A protein and the small-molecule ligand that binds it are described below.
Small molecule (SMILES): O=C(O)CCC(=O)C(=O)O

Sequence of chain 1.B:
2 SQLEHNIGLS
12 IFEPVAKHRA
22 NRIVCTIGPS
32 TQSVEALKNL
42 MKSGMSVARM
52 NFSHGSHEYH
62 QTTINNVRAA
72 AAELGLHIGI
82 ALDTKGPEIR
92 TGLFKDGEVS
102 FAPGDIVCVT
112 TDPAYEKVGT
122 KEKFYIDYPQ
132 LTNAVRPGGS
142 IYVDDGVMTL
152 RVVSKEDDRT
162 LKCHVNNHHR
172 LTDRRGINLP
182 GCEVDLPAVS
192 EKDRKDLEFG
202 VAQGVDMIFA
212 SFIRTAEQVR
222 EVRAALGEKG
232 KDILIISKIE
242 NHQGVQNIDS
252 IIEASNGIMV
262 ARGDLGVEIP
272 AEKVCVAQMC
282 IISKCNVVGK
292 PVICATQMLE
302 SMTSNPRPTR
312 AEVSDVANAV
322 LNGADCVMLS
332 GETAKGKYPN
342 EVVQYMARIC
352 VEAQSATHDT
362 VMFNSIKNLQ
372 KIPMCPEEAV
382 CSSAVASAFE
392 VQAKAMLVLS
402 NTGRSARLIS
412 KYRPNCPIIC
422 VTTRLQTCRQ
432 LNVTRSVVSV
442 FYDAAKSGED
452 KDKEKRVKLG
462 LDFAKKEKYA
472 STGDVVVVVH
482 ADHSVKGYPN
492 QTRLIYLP

Binding-site contacts:
Ligand atom C2 contacts residue MG1 of chain 1.I at 2.8 Å.
Ligand atom C1 contacts residue GLY264 of chain 1.B at 3.7 Å.
Ligand atom C4 contacts residue MET329 of chain 1.B at 3.6 Å (hydrophobic).
Ligand atom C4 contacts residue ARG50 of chain 1.B at 3.2 Å.
Ligand atom C4 contacts residue THR297 of chain 1.B at 3.9 Å.
Ligand atom C3 contacts residue MET329 of chain 1.B at 4.0 Å (hydrophobic).
Ligand atom O2 contacts residue GLU241 of chain 1.B at 3.1 Å (salt-bridge).
Ligand atom C2 contacts residue THR297 of chain 1.B at 4.0 Å.
Ligand atom C1 contacts residue THR297 of chain 1.B at 3.6 Å.
Ligand atom C5 contacts residue SER331 of chain 1.B at 3.6 Å.
Ligand atom O2 contacts residue ASP265 of chain 1.B at 2.6 Å (salt-bridge).
Ligand atom O5 contacts residue LYS239 of chain 1.B at 2.9 Å (salt-bridge).
Ligand atom C1 contacts residue ALA262 of chain 1.B at 3.6 Å (hydrophobic).
Ligand atom C1 contacts residue MG1 of chain 1.I at 2.8 Å.
Ligand atom C1 contacts residue ASP265 of chain 1.B at 3.6 Å.
Ligand atom C4 contacts residue SER331 of chain 1.B at 3.9 Å.
Ligand atom O2 contacts residue ALA262 of chain 1.B at 3.8 Å.
Ligand atom O5 contacts residue GLU241 of chain 1.B at 3.2 Å (salt-bridge).
Ligand atom O1 contacts residue ASP265 of chain 1.B at 3.8 Å.
Ligand atom C3 contacts residue LYS239 of chain 1.B at 4.0 Å.
Ligand atom C1 contacts residue GLU241 of chain 1.B at 3.7 Å.
Ligand atom O1 contacts residue ARG263 of chain 1.B at 3.3 Å (salt-bridge).
Ligand atom O2 contacts residue GLY264 of chain 1.B at 3.5 Å.
Ligand atom O5 contacts residue MG1 of chain 1.I at 2.1 Å.
Ligand atom O2 contacts residue MG1 of chain 1.I at 2.2 Å.
Ligand atom O1 contacts residue ALA262 of chain 1.B at 3.2 Å.
Ligand atom O1 contacts residue THR297 of chain 1.B at 2.5 Å (h-bond).
Ligand atom C3 contacts residue ALA262 of chain 1.B at 4.0 Å (hydrophobic).
Ligand atom C5 contacts residue ARG50 of chain 1.B at 4.1 Å.
Ligand atom C2 contacts residue LYS239 of chain 1.B at 3.8 Å.
Ligand atom O3 contacts residue THR297 of chain 1.B at 4.0 Å.
Ligand atom C5 contacts residue THR297 of chain 1.B at 3.5 Å.
Ligand atom O4 contacts residue THR297 of chain 1.B at 3.6 Å (h-bond).
Ligand atom O4 contacts residue SER331 of chain 1.B at 2.5 Å (h-bond).
Ligand atom O1 contacts residue GLY264 of chain 1.B at 2.8 Å (h-bond).
Ligand atom C2 contacts residue GLU241 of chain 1.B at 3.7 Å.
Ligand atom C2 contacts residue ALA262 of chain 1.B at 3.7 Å (hydrophobic).
Ligand atom C3 contacts residue MET260 of chain 1.B at 3.8 Å (hydrophobic).
Ligand atom O1 contacts residue MG1 of chain 1.I at 4.1 Å.
Ligand atom C3 contacts residue THR297 of chain 1.B at 3.5 Å.